A small-molecule ligand and the protein it binds are described below.
Small molecule (SMILES): CC(=O)N[C@H]1[C@H](O[C@H]2[C@H](O)[C@@H](NC(C)=O)CO[C@@H]2CO)O[C@H](CO)[C@@H](O)[C@@H]1O

Sequence of chain 1.A:
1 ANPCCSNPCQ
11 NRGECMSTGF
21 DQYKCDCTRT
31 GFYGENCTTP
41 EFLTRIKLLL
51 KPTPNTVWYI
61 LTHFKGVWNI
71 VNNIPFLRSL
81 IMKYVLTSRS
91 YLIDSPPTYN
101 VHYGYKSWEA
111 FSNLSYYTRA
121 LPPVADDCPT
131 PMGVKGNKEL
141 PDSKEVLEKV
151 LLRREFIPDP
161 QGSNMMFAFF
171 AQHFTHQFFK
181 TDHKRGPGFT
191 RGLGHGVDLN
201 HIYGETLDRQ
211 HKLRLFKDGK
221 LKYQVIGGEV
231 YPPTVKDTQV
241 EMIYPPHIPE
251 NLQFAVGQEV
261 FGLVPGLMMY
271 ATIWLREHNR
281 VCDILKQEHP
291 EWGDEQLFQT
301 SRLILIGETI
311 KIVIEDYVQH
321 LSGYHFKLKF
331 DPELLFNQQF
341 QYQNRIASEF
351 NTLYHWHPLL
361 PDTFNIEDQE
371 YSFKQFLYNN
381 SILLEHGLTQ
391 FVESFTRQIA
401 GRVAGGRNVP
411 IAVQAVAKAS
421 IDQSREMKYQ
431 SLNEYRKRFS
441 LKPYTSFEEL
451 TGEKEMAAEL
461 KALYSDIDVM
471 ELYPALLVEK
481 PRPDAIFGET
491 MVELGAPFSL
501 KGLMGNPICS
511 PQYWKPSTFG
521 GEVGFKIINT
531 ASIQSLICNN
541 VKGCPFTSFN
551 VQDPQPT

Binding-site contacts:
Ligand atom O7 contacts residue SER115 of chain 1.A at 3.8 Å.
Ligand atom C2 contacts residue LEU207 of chain 2.A at 3.7 Å (hydrophobic).
Ligand atom C2 contacts residue ARG185 of chain 1.A at 3.9 Å.
Ligand atom O5 contacts residue GLU109 of chain 1.A at 3.6 Å.
Ligand atom C3 contacts residue LEU207 of chain 2.A at 3.9 Å (hydrophobic).
Ligand atom O5 contacts residue ASN113 of chain 1.A at 2.3 Å (h-bond).
Ligand atom C2 contacts residue GLU109 of chain 1.A at 3.8 Å.
Ligand atom C3 contacts residue ASN113 of chain 1.A at 3.8 Å.
Ligand atom N2 contacts residue ASN113 of chain 1.A at 2.9 Å (h-bond).
Ligand atom C5 contacts residue ASN113 of chain 1.A at 3.6 Å.
Ligand atom C7 contacts residue ASN113 of chain 1.A at 3.5 Å.
Ligand atom C5 contacts residue PHE189 of chain 1.A at 4.0 Å (hydrophobic).
Ligand atom O3 contacts residue LEU207 of chain 2.A at 3.6 Å.
Ligand atom C2 contacts residue ASN113 of chain 1.A at 2.5 Å.
Ligand atom C4 contacts residue ARG185 of chain 1.A at 4.0 Å.
Ligand atom O6 contacts residue LEU207 of chain 2.A at 4.4 Å.
Ligand atom C4 contacts residue ASN113 of chain 1.A at 4.2 Å.
Ligand atom O7 contacts residue ASN113 of chain 1.A at 3.5 Å (h-bond).
Ligand atom O4 contacts residue ARG185 of chain 1.A at 3.0 Å (salt-bridge).
Ligand atom C8 contacts residue ARG185 of chain 1.A at 3.8 Å.
Ligand atom C6 contacts residue PHE189 of chain 1.A at 3.5 Å (hydrophobic).
Ligand atom C4 contacts residue LEU207 of chain 2.A at 3.9 Å (hydrophobic).
Ligand atom O7 contacts residue ARG185 of chain 1.A at 2.6 Å (salt-bridge).
Ligand atom C5 contacts residue ARG185 of chain 1.A at 4.2 Å.
Ligand atom O5 contacts residue TYR116 of chain 1.A at 3.3 Å.
Ligand atom O6 contacts residue TYR116 of chain 1.A at 3.2 Å (h-bond).
Ligand atom O6 contacts residue ASP208 of chain 2.A at 2.9 Å (salt-bridge).
Ligand atom C1 contacts residue ASN113 of chain 1.A at 1.4 Å.
Ligand atom N2 contacts residue GLU109 of chain 1.A at 4.3 Å.
Ligand atom C1 contacts residue GLU109 of chain 1.A at 3.5 Å.
Ligand atom C6 contacts residue TYR116 of chain 1.A at 3.5 Å (hydrophobic).
Ligand atom N2 contacts residue ARG185 of chain 1.A at 4.1 Å.
Ligand atom O5 contacts residue PHE189 of chain 1.A at 4.2 Å.
Ligand atom C1 contacts residue ARG185 of chain 1.A at 4.0 Å.
Ligand atom C7 contacts residue ARG185 of chain 1.A at 3.6 Å.
Ligand atom N2 contacts residue LEU207 of chain 2.A at 4.2 Å.
Ligand atom C1 contacts residue TYR116 of chain 1.A at 4.0 Å (hydrophobic).
Ligand atom C6 contacts residue ASP208 of chain 2.A at 3.3 Å.
Ligand atom C8 contacts residue PHE189 of chain 1.A at 4.0 Å (hydrophobic).
Ligand atom C5 contacts residue TYR116 of chain 1.A at 4.3 Å (hydrophobic).

Sequence of chain 2.A:
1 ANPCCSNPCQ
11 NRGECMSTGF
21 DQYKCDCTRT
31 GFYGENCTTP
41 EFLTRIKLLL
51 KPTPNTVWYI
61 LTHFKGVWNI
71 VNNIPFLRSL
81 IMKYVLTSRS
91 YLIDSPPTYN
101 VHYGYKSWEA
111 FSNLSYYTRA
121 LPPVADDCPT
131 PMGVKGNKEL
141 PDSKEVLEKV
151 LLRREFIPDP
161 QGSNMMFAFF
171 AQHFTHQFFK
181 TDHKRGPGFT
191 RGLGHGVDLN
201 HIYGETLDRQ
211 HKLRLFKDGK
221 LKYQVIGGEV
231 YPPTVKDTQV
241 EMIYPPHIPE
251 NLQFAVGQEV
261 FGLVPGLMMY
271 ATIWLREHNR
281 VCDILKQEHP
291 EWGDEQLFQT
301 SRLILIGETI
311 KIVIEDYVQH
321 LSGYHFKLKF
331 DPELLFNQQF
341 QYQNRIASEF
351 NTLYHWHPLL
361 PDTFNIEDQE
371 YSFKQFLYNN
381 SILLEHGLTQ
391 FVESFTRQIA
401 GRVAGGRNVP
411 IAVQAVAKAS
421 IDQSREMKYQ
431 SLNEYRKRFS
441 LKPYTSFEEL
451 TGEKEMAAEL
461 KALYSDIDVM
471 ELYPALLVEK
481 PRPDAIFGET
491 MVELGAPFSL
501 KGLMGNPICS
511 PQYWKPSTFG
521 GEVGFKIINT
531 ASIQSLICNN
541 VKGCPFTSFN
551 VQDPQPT